A protein and the small-molecule ligand that binds it are described below.
Small molecule (SMILES): N#Cc1ccc(COc2ccc3nc(N)sc3c2)cc1

Sequence of chain 1.B:
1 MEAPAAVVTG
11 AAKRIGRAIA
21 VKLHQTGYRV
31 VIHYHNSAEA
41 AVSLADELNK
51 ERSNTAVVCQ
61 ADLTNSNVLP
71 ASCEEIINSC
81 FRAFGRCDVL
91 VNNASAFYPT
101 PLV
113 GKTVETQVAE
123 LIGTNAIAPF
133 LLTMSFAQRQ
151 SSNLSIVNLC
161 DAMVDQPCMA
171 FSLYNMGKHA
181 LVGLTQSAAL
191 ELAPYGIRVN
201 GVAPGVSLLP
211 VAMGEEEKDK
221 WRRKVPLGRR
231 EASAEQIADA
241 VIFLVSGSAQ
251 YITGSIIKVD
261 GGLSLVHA

Binding-site contacts:
Ligand atom CAP contacts residue TRP221 of chain 1.B at 3.7 Å (hydrophobic).
Ligand atom CAI contacts residue NAP1 of chain 1.G at 3.3 Å.
Ligand atom CAO contacts residue MET213 of chain 1.B at 3.7 Å (hydrophobic).
Ligand atom CAP contacts residue PHE97 of chain 1.B at 3.9 Å (hydrophobic).
Ligand atom CAE contacts residue TYR174 of chain 1.B at 3.8 Å (hydrophobic).
Ligand atom NAT contacts residue PHE171 of chain 1.B at 3.6 Å.
Ligand atom CAG contacts residue PHE97 of chain 1.B at 4.1 Å (hydrophobic).
Ligand atom CAE contacts residue NAP1 of chain 1.G at 3.7 Å.
Ligand atom CAR contacts residue PHE97 of chain 1.B at 4.0 Å (hydrophobic).
Ligand atom CAN contacts residue MET213 of chain 1.B at 3.9 Å (hydrophobic).
Ligand atom CAJ contacts residue NAP1 of chain 1.G at 3.5 Å.
Ligand atom SAC contacts residue NAP1 of chain 1.G at 3.3 Å (h-bond).
Ligand atom CAP contacts residue CYS168 of chain 1.B at 3.8 Å (hydrophobic).
Ligand atom CAS contacts residue PHE171 of chain 1.B at 4.1 Å (hydrophobic).
Ligand atom NAF contacts residue NAP1 of chain 1.G at 3.2 Å (h-bond).
Ligand atom CAI contacts residue PHE97 of chain 1.B at 3.8 Å (hydrophobic).
Ligand atom CAR contacts residue CYS168 of chain 1.B at 3.7 Å (hydrophobic).
Ligand atom CAJ contacts residue TYR174 of chain 1.B at 3.4 Å (hydrophobic).
Ligand atom CAB contacts residue NAP1 of chain 1.G at 3.4 Å.
Ligand atom NAA contacts residue PHE97 of chain 1.B at 3.5 Å.
Ligand atom CAD contacts residue PHE97 of chain 1.B at 3.9 Å (hydrophobic).
Ligand atom CAJ contacts residue ASP161 of chain 1.B at 4.0 Å.
Ligand atom CAR contacts residue TRP221 of chain 1.B at 3.9 Å (hydrophobic).
Ligand atom CAQ contacts residue CYS168 of chain 1.B at 2.9 Å (hydrophobic).
Ligand atom CAQ contacts residue TRP221 of chain 1.B at 3.5 Å (hydrophobic).
Ligand atom CAG contacts residue NAP1 of chain 1.G at 3.3 Å.
Ligand atom CAQ contacts residue PHE97 of chain 1.B at 3.8 Å (hydrophobic).
Ligand atom NAA contacts residue SER95 of chain 1.B at 3.2 Å (h-bond).
Ligand atom CAJ contacts residue PHE97 of chain 1.B at 3.5 Å (hydrophobic).
Ligand atom NAF contacts residue TYR174 of chain 1.B at 3.4 Å (h-bond).
Ligand atom CAB contacts residue PHE97 of chain 1.B at 3.5 Å (hydrophobic).
Ligand atom OAK contacts residue NAP1 of chain 1.G at 3.2 Å (h-bond).
Ligand atom NAA contacts residue NAP1 of chain 1.G at 2.8 Å (h-bond).
Ligand atom CAS contacts residue TRP221 of chain 1.B at 4.0 Å (hydrophobic).
Ligand atom CAS contacts residue CYS168 of chain 1.B at 3.9 Å (hydrophobic).
Ligand atom CAE contacts residue PHE97 of chain 1.B at 3.6 Å (hydrophobic).
Ligand atom NAF contacts residue PHE97 of chain 1.B at 3.5 Å.
Ligand atom CAD contacts residue NAP1 of chain 1.G at 3.6 Å.
Ligand atom CAL contacts residue VAL206 of chain 1.B at 4.0 Å (hydrophobic).
Ligand atom CAH contacts residue NAP1 of chain 1.G at 3.3 Å.